Sequence of chain 1.F:
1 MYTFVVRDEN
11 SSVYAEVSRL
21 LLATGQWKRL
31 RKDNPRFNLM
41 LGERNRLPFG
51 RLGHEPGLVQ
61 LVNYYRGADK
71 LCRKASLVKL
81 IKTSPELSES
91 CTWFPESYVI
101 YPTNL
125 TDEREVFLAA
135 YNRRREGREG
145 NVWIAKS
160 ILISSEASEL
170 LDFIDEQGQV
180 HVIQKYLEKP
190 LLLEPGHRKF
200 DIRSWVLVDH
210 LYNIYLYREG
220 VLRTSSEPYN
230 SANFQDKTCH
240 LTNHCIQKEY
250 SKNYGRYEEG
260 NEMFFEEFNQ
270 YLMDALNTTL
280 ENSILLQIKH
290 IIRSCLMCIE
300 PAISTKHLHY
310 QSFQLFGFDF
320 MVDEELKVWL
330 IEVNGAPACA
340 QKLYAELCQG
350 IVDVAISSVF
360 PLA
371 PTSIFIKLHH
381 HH

The protein below binds the small molecule below.
Small molecule (SMILES): Nc1ncnc2c1ncn2[C@@H]1O[C@H](CO[P](=O)(O)O[P](=O)(O)CP(=O)(O)O)[C@@H](O)[C@H]1O

Binding-site contacts:
Ligand atom N7 contacts residue LYS150 of chain 1.F at 2.8 Å (salt-bridge).
Ligand atom O2G contacts residue ARG222 of chain 1.F at 3.5 Å (salt-bridge).
Ligand atom C3' contacts residue THR241 of chain 1.F at 3.3 Å.
Ligand atom O2G contacts residue ASP318 of chain 1.F at 2.2 Å (salt-bridge).
Ligand atom O1B contacts residue MG1 of chain 1.W at 2.5 Å.
Ligand atom O1A contacts residue GLU331 of chain 1.F at 3.5 Å.
Ligand atom N6 contacts residue LYS184 of chain 1.F at 2.6 Å (salt-bridge).
Ligand atom PG contacts residue GLU331 of chain 1.F at 3.3 Å.
Ligand atom C5' contacts residue ASN242 of chain 1.F at 3.6 Å.
Ligand atom O2' contacts residue LYS198 of chain 1.F at 3.3 Å.
Ligand atom PG contacts residue MG1 of chain 1.W at 3.7 Å.
Ligand atom C3B contacts residue ASN242 of chain 1.F at 3.4 Å.
Ligand atom C8 contacts residue LYS150 of chain 1.F at 3.1 Å.
Ligand atom O1B contacts residue LYS74 of chain 1.F at 3.2 Å (salt-bridge).
Ligand atom C6 contacts residue LYS184 of chain 1.F at 3.7 Å.
Ligand atom PB contacts residue MG1 of chain 1.W at 3.6 Å.
Ligand atom N6 contacts residue TYR185 of chain 1.F at 3.7 Å.
Ligand atom O2' contacts residue THR241 of chain 1.F at 3.6 Å (h-bond).
Ligand atom O2A contacts residue LYS150 of chain 1.F at 3.1 Å.
Ligand atom N7 contacts residue GLN183 of chain 1.F at 3.3 Å (h-bond).
Ligand atom N6 contacts residue GLN183 of chain 1.F at 3.2 Å (h-bond).
Ligand atom C2 contacts residue LYS198 of chain 1.F at 3.0 Å.
Ligand atom C2 contacts residue TYR185 of chain 1.F at 3.7 Å (hydrophobic).
Ligand atom O3G contacts residue ASN333 of chain 1.F at 2.7 Å (h-bond).
Ligand atom O2A contacts residue LYS74 of chain 1.F at 3.7 Å.
Ligand atom C4 contacts residue LYS198 of chain 1.F at 3.8 Å.
Ligand atom O2' contacts residue MET320 of chain 1.F at 3.7 Å.
Ligand atom N1 contacts residue LEU186 of chain 1.F at 2.9 Å (h-bond).
Ligand atom O2' contacts residue HIS239 of chain 1.F at 3.3 Å (h-bond).
Ligand atom N3 contacts residue LYS198 of chain 1.F at 2.6 Å (salt-bridge).
Ligand atom PG contacts residue ASP318 of chain 1.F at 3.6 Å.
Ligand atom N3 contacts residue TYR185 of chain 1.F at 3.7 Å.
Ligand atom O2G contacts residue GLU331 of chain 1.F at 3.6 Å (salt-bridge).
Ligand atom N1 contacts residue TYR185 of chain 1.F at 3.6 Å.
Ligand atom O3' contacts residue THR241 of chain 1.F at 2.0 Å (h-bond).
Ligand atom O3G contacts residue MG1 of chain 1.W at 2.1 Å.
Ligand atom C2 contacts residue LEU186 of chain 1.F at 3.5 Å (hydrophobic).
Ligand atom O1B contacts residue GLU331 of chain 1.F at 2.6 Å (salt-bridge).
Ligand atom C4' contacts residue ASN242 of chain 1.F at 3.6 Å.
Ligand atom O3G contacts residue GLU331 of chain 1.F at 2.1 Å (salt-bridge).